Sequence of chain 2.A:
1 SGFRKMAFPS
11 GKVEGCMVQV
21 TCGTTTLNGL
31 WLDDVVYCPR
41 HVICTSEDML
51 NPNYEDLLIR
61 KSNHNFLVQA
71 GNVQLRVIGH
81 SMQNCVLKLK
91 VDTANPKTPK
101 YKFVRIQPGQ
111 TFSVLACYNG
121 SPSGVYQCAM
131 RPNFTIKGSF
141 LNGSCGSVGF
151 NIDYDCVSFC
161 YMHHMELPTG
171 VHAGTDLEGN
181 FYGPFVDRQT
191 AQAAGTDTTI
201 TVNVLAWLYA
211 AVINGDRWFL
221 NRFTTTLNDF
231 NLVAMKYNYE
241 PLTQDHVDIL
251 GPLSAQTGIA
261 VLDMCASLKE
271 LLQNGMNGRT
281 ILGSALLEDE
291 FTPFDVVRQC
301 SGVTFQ

The protein below binds the small molecule below.
Small molecule (SMILES): CCCC[C@H](NC(=O)[C@@H]1[C@@H]2[C@H](CN1C(=O)[C@@H](NC(=O)NC1(CS(=O)(=O)C(C)(C)C)CCCCC1)C(C)(C)C)C2(C)C)[C@@H](O)C(=O)NC1CC1

Sequence of chain 1.A:
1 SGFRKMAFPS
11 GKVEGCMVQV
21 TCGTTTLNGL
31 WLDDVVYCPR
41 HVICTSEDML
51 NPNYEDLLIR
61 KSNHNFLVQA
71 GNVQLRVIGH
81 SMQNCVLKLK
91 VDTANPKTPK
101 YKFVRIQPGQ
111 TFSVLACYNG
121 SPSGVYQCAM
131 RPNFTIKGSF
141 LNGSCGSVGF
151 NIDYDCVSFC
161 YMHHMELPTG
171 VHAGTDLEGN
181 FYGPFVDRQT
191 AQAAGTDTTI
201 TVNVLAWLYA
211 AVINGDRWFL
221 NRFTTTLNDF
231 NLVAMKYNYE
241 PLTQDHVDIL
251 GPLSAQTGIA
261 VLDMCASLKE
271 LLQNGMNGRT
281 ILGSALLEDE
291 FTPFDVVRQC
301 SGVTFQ

Binding-site contacts:
Ligand atom O42 contacts residue HIS41 of chain 2.A at 2.5 Å (h-bond).
Ligand atom N3 contacts residue GLU166 of chain 2.A at 2.9 Å (salt-bridge).
Ligand atom C38 contacts residue CYS145 of chain 2.A at 3.0 Å (hydrophobic).
Ligand atom C46 contacts residue GLY143 of chain 2.A at 3.5 Å.
Ligand atom C32 contacts residue MET49 of chain 2.A at 3.6 Å (hydrophobic).
Ligand atom C16 contacts residue ALA191 of chain 2.A at 3.5 Å (hydrophobic).
Ligand atom C6 contacts residue GLN192 of chain 2.A at 3.4 Å.
Ligand atom C9 contacts residue GLN192 of chain 2.A at 3.6 Å.
Ligand atom C16 contacts residue THR190 of chain 2.A at 3.6 Å.
Ligand atom O42 contacts residue CYS145 of chain 2.A at 2.5 Å (h-bond).
Ligand atom O2 contacts residue GLN189 of chain 2.A at 3.5 Å.
Ligand atom O25 contacts residue MET165 of chain 2.A at 3.2 Å.
Ligand atom O13 contacts residue PRO168 of chain 2.A at 3.2 Å.
Ligand atom C8 contacts residue GLN192 of chain 2.A at 3.4 Å.
Ligand atom C39 contacts residue ASN142 of chain 2.A at 3.6 Å.
Ligand atom C7 contacts residue LEU167 of chain 2.A at 3.6 Å (hydrophobic).
Ligand atom C6 contacts residue ARG188 of chain 2.A at 3.2 Å.
Ligand atom C41 contacts residue LEU141 of chain 2.A at 3.6 Å (hydrophobic).
Ligand atom N18 contacts residue GLU166 of chain 2.A at 2.9 Å (salt-bridge).
Ligand atom N36 contacts residue HIS41 of chain 2.A at 3.6 Å.
Ligand atom O44 contacts residue SER144 of chain 2.A at 3.1 Å (h-bond).
Ligand atom C47 contacts residue GLY143 of chain 2.A at 3.1 Å.
Ligand atom C48 contacts residue THR26 of chain 2.A at 3.5 Å.
Ligand atom C43 contacts residue CYS145 of chain 2.A at 1.7 Å (hydrophobic).
Ligand atom C49 contacts residue CYS145 of chain 2.A at 2.7 Å (hydrophobic).
Ligand atom O44 contacts residue CYS145 of chain 2.A at 3.0 Å (h-bond).
Ligand atom C1 contacts residue GLU166 of chain 2.A at 3.4 Å.
Ligand atom C6 contacts residue THR190 of chain 2.A at 3.6 Å.
Ligand atom C41 contacts residue PHE140 of chain 2.A at 3.2 Å (hydrophobic).
Ligand atom N36 contacts residue CYS145 of chain 2.A at 3.1 Å (h-bond).
Ligand atom C40 contacts residue ASN142 of chain 2.A at 3.6 Å.
Ligand atom O12 contacts residue PRO168 of chain 2.A at 3.6 Å.
Ligand atom C27 contacts residue GLN189 of chain 2.A at 3.4 Å.
Ligand atom C37 contacts residue CYS145 of chain 2.A at 2.6 Å (hydrophobic).
Ligand atom O44 contacts residue GLY143 of chain 2.A at 2.9 Å (h-bond).
Ligand atom C10 contacts residue THR190 of chain 2.A at 3.3 Å.
Ligand atom C46 contacts residue THR26 of chain 2.A at 3.4 Å.
Ligand atom C28 contacts residue HIS164 of chain 2.A at 3.5 Å.
Ligand atom O25 contacts residue GLU166 of chain 2.A at 3.0 Å (salt-bridge).
Ligand atom N36 contacts residue HIS164 of chain 2.A at 3.0 Å (h-bond).